The protein below binds the small molecule below.
Small molecule (SMILES): CCOc1cc(-c2ccccc2)nc2c(F)c(-c3nc(C4CC(C)(O)C4)n4ccnc(N)c34)ccc12

Binding-site contacts:
Ligand atom F13 contacts residue LYS61 of chain 1.D at 2.5 Å.
Ligand atom C3 contacts residue LYS61 of chain 1.D at 3.6 Å.
Ligand atom N21 contacts residue ALA59 of chain 1.D at 3.4 Å.
Ligand atom O01 contacts residue MET82 of chain 1.D at 3.5 Å.
Ligand atom C15 contacts residue GLN35 of chain 1.D at 3.5 Å.
Ligand atom C35 contacts residue ILE179 of chain 1.D at 3.6 Å (hydrophobic).
Ligand atom C1 contacts residue LYS61 of chain 1.D at 3.5 Å.
Ligand atom F13 contacts residue VAL41 of chain 1.D at 3.5 Å.
Ligand atom C10 contacts residue VAL91 of chain 1.D at 3.5 Å (hydrophobic).
Ligand atom C16 contacts residue GLN35 of chain 1.D at 3.6 Å.
Ligand atom C03 contacts residue MET82 of chain 1.D at 3.5 Å (hydrophobic).
Ligand atom N28 contacts residue ALA59 of chain 1.D at 3.6 Å.
Ligand atom N21 contacts residue MET110 of chain 1.D at 3.3 Å (h-bond).
Ligand atom C20 contacts residue LEU33 of chain 1.D at 3.6 Å (hydrophobic).
Ligand atom C02 contacts residue GLN35 of chain 1.D at 3.3 Å.
Ligand atom N2 contacts residue LYS61 of chain 1.D at 2.6 Å (salt-bridge).
Ligand atom C11 contacts residue LYS61 of chain 1.D at 3.4 Å.
Ligand atom C22 contacts residue ALA59 of chain 1.D at 3.5 Å (hydrophobic).
Ligand atom C19 contacts residue LEU33 of chain 1.D at 3.5 Å (hydrophobic).
Ligand atom C18 contacts residue MET170 of chain 1.D at 3.3 Å (hydrophobic).
Ligand atom C10 contacts residue GLY180 of chain 1.D at 3.6 Å.
Ligand atom C19 contacts residue MET170 of chain 1.D at 3.3 Å (hydrophobic).
Ligand atom C35 contacts residue GLY180 of chain 1.D at 3.5 Å.
Ligand atom C22 contacts residue MET170 of chain 1.D at 3.6 Å (hydrophobic).
Ligand atom C32 contacts residue MET82 of chain 1.D at 3.6 Å (hydrophobic).
Ligand atom C02 contacts residue LEU33 of chain 1.D at 3.5 Å (hydrophobic).
Ligand atom C03 contacts residue GLY180 of chain 1.D at 3.3 Å.
Ligand atom N30 contacts residue MET170 of chain 1.D at 3.2 Å.
Ligand atom C9 contacts residue LYS61 of chain 1.D at 3.3 Å.
Ligand atom C02 contacts residue GLY34 of chain 1.D at 3.2 Å.
Ligand atom O01 contacts residue GLY180 of chain 1.D at 3.4 Å.
Ligand atom N28 contacts residue GLU108 of chain 1.D at 3.1 Å (salt-bridge).
Ligand atom C4 contacts residue LYS61 of chain 1.D at 3.6 Å.
Ligand atom C20 contacts residue MET110 of chain 1.D at 3.5 Å (hydrophobic).
Ligand atom C5 contacts residue PHE75 of chain 1.D at 3.4 Å (hydrophobic).
Ligand atom C20 contacts residue MET170 of chain 1.D at 3.5 Å (hydrophobic).
Ligand atom C03 contacts residue PHE182 of chain 1.D at 3.6 Å (hydrophobic).
Ligand atom C11 contacts residue MET107 of chain 1.D at 3.6 Å (hydrophobic).
Ligand atom C35 contacts residue VAL90 of chain 1.D at 3.6 Å (hydrophobic).
Ligand atom O29 contacts residue GLN35 of chain 1.D at 3.6 Å.

Sequence of chain 1.D:
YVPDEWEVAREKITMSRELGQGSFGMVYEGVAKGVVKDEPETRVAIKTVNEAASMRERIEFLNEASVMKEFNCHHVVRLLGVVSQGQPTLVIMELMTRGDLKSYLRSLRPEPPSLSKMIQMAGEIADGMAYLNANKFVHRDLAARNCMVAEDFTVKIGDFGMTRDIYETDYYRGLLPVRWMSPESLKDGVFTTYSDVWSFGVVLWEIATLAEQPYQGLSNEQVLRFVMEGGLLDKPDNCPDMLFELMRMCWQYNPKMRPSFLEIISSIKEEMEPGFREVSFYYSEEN